The protein below binds the small molecule below.
Small molecule (SMILES): CC(=O)N[C@@H]1[C@@H](O)[C@H](O[C@@H]2O[C@H](CO)[C@@H](O[C@@H]3O[C@H](CO[C@H]4O[C@H](CO)[C@@H](O)[C@H](O)[C@@H]4O[C@@H]4O[C@H](CO)[C@@H](O[C@@H]5O[C@H](CO)[C@H](O)[C@H](O)[C@H]5O)[C@H](O)[C@H]4NC(C)=O)[C@@H](O)[C@H](O[C@H]4O[C@H](CO)[C@@H](O)[C@H](O)[C@@H]4O)[C@@H]3O)[C@H](O)[C@H]2NC(C)=O)[C@@H](CO[C@H]2O[C@@H](C)[C@@H](O)[C@@H](O)[C@@H]2O)O[C@@H]1O

Sequence of chain 1.B:
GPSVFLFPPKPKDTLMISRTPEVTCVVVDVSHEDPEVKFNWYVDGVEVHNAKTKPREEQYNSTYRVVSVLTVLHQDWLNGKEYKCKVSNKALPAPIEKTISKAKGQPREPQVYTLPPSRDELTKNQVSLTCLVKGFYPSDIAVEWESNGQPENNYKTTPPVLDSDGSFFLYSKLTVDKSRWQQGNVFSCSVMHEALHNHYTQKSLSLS

Binding-site contacts:
Ligand atom C1 contacts residue LYS10 of chain 1.B at 3.1 Å.
Ligand atom C6 contacts residue PHE7 of chain 1.B at 3.3 Å (hydrophobic).
Ligand atom N2 contacts residue ASP29 of chain 1.B at 3.2 Å (salt-bridge).
Ligand atom O4 contacts residue GLU22 of chain 1.B at 2.9 Å (salt-bridge).
Ligand atom C5 contacts residue PHE7 of chain 1.B at 3.3 Å (hydrophobic).
Ligand atom C6 contacts residue PRO9 of chain 1.B at 3.6 Å (hydrophobic).
Ligand atom O5 contacts residue VAL28 of chain 1.B at 3.7 Å.
Ligand atom O4 contacts residue TYR60 of chain 1.B at 3.4 Å.
Ligand atom O5 contacts residue PHE7 of chain 1.B at 3.7 Å.
Ligand atom O4 contacts residue MAN2 of chain 1.E at 3.0 Å (h-bond).
Ligand atom O7 contacts residue VAL28 of chain 1.B at 3.5 Å.
Ligand atom O4 contacts residue LYS10 of chain 1.B at 3.7 Å.
Ligand atom O5 contacts residue PHE5 of chain 1.B at 3.5 Å.
Ligand atom C4 contacts residue PHE5 of chain 1.B at 3.3 Å (hydrophobic).
Ligand atom O3 contacts residue MAN2 of chain 1.E at 3.7 Å.
Ligand atom C2 contacts residue PHE7 of chain 1.B at 3.6 Å (hydrophobic).
Ligand atom C1 contacts residue ASN61 of chain 1.B at 2.8 Å.
Ligand atom O5 contacts residue ASN61 of chain 1.B at 2.9 Å (h-bond).
Ligand atom O6 contacts residue PHE7 of chain 1.B at 3.7 Å.
Ligand atom C8 contacts residue ARG65 of chain 1.B at 3.6 Å.
Ligand atom O3 contacts residue ASP29 of chain 1.B at 3.5 Å (salt-bridge).
Ligand atom O6 contacts residue PRO8 of chain 1.B at 3.6 Å.
Ligand atom O4 contacts residue VAL28 of chain 1.B at 3.5 Å.
Ligand atom C7 contacts residue ARG65 of chain 1.B at 3.6 Å.
Ligand atom O1 contacts residue THR63 of chain 1.B at 2.7 Å (h-bond).
Ligand atom C5 contacts residue LYS10 of chain 1.B at 3.4 Å.
Ligand atom C6 contacts residue GLU22 of chain 1.B at 2.9 Å.
Ligand atom C6 contacts residue PHE5 of chain 1.B at 3.5 Å (hydrophobic).
Ligand atom O6 contacts residue GLU22 of chain 1.B at 2.2 Å (salt-bridge).
Ligand atom O3 contacts residue LYS10 of chain 1.B at 2.3 Å (salt-bridge).
Ligand atom C7 contacts residue ASP29 of chain 1.B at 3.5 Å.
Ligand atom C6 contacts residue GLN59 of chain 1.B at 3.4 Å.
Ligand atom O1 contacts residue ASN61 of chain 1.B at 3.6 Å.
Ligand atom C8 contacts residue ASP29 of chain 1.B at 2.8 Å.
Ligand atom C3 contacts residue LYS10 of chain 1.B at 3.2 Å.
Ligand atom O6 contacts residue THR24 of chain 1.B at 3.2 Å (h-bond).
Ligand atom C6 contacts residue THR24 of chain 1.B at 3.6 Å.
Ligand atom O3 contacts residue ASN61 of chain 1.B at 3.5 Å (h-bond).
Ligand atom C1 contacts residue PHE5 of chain 1.B at 3.7 Å (hydrophobic).
Ligand atom O7 contacts residue ARG65 of chain 1.B at 2.8 Å (salt-bridge).